This small molecule binds to this protein.
Small molecule (SMILES): CC(=O)N[C@H]1[C@H](O[C@H]2[C@H](O)[C@@H](NC(C)=O)CO[C@@H]2CO)O[C@H](CO)[C@@H](O[C@@H]2O[C@H](CO[C@H]3O[C@H](CO)[C@@H](O)[C@H](O)[C@@H]3O)[C@@H](O)[C@H](O[C@H]3O[C@H](CO)[C@@H](O)[C@H](O)[C@@H]3O[C@H]3O[C@H](CO)[C@@H](O)[C@H](O)[C@@H]3O[C@H]3O[C@H](CO)[C@@H](O)[C@H](O)[C@@H]3O)[C@@H]2O)[C@@H]1O

Sequence of chain 1.B:
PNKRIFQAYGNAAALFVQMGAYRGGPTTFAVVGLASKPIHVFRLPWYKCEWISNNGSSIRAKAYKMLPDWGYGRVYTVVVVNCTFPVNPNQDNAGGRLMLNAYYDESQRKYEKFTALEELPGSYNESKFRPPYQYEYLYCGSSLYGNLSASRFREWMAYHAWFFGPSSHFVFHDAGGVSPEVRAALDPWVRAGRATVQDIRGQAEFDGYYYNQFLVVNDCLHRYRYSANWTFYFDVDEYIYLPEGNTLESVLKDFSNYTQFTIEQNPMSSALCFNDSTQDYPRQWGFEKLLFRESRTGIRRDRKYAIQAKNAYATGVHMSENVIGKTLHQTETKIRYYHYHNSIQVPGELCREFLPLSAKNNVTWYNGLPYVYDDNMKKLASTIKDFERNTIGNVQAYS

Binding-site contacts:
Ligand atom O4 contacts residue NAG1 of chain 1.O at 2.3 Å (h-bond).
Ligand atom O3 contacts residue THR53 of chain 1.B at 3.6 Å.
Ligand atom C2 contacts residue ASN107 of chain 1.B at 2.5 Å.
Ligand atom C1 contacts residue THR109 of chain 1.B at 3.5 Å.
Ligand atom O6 contacts residue ILE349 of chain 1.B at 3.6 Å (h-bond).
Ligand atom O7 contacts residue TYR338 of chain 1.B at 3.3 Å.
Ligand atom C3 contacts residue ASN282 of chain 1.B at 3.6 Å.
Ligand atom O3 contacts residue ASN282 of chain 1.B at 3.2 Å (h-bond).
Ligand atom O3 contacts residue ARG250 of chain 1.B at 3.0 Å (salt-bridge).
Ligand atom O7 contacts residue ALA337 of chain 1.B at 3.3 Å (h-bond).
Ligand atom O5 contacts residue ASN336 of chain 1.B at 3.3 Å (h-bond).
Ligand atom O6 contacts residue LYS335 of chain 1.B at 2.6 Å (salt-bridge).
Ligand atom N2 contacts residue THR53 of chain 1.B at 2.7 Å (h-bond).
Ligand atom O6 contacts residue NAG1 of chain 1.O at 3.6 Å (h-bond).
Ligand atom O5 contacts residue TYR89 of chain 1.B at 3.2 Å (h-bond).
Ligand atom C4 contacts residue SER281 of chain 1.B at 3.4 Å.
Ligand atom C6 contacts residue ASN336 of chain 1.B at 3.1 Å.
Ligand atom O6 contacts residue GLY350 of chain 1.B at 3.5 Å.
Ligand atom C8 contacts residue HIS247 of chain 1.B at 3.4 Å.
Ligand atom O6 contacts residue TYR89 of chain 1.B at 3.1 Å (h-bond).
Ligand atom O4 contacts residue ASN282 of chain 1.B at 3.5 Å (h-bond).
Ligand atom C1 contacts residue ASN107 of chain 1.B at 1.4 Å.
Ligand atom C5 contacts residue THR109 of chain 1.B at 3.5 Å.
Ligand atom O5 contacts residue ASN107 of chain 1.B at 2.4 Å (h-bond).
Ligand atom C6 contacts residue ASN336 of chain 1.B at 3.2 Å.
Ligand atom O3 contacts residue SER281 of chain 1.B at 3.1 Å (h-bond).
Ligand atom C6 contacts residue GLN333 of chain 1.B at 3.3 Å.
Ligand atom C2 contacts residue TYR338 of chain 1.B at 3.5 Å (hydrophobic).
Ligand atom C3 contacts residue NAG1 of chain 1.E at 3.4 Å.
Ligand atom C4 contacts residue NAG1 of chain 1.O at 3.3 Å.
Ligand atom C1 contacts residue THR53 of chain 1.B at 3.3 Å.
Ligand atom O4 contacts residue NAG1 of chain 1.E at 3.6 Å.
Ligand atom C2 contacts residue THR53 of chain 1.B at 3.2 Å.
Ligand atom O6 contacts residue ARG250 of chain 1.B at 3.5 Å (salt-bridge).
Ligand atom O3 contacts residue NAG1 of chain 1.E at 2.7 Å (h-bond).
Ligand atom C3 contacts residue THR53 of chain 1.B at 3.4 Å.
Ligand atom O4 contacts residue NAG2 of chain 1.E at 3.2 Å.
Ligand atom N2 contacts residue ASN107 of chain 1.B at 2.9 Å (h-bond).
Ligand atom O6 contacts residue ASN336 of chain 1.B at 3.1 Å (h-bond).
Ligand atom O4 contacts residue SER281 of chain 1.B at 2.8 Å (h-bond).